Sequence of chain 1.C:
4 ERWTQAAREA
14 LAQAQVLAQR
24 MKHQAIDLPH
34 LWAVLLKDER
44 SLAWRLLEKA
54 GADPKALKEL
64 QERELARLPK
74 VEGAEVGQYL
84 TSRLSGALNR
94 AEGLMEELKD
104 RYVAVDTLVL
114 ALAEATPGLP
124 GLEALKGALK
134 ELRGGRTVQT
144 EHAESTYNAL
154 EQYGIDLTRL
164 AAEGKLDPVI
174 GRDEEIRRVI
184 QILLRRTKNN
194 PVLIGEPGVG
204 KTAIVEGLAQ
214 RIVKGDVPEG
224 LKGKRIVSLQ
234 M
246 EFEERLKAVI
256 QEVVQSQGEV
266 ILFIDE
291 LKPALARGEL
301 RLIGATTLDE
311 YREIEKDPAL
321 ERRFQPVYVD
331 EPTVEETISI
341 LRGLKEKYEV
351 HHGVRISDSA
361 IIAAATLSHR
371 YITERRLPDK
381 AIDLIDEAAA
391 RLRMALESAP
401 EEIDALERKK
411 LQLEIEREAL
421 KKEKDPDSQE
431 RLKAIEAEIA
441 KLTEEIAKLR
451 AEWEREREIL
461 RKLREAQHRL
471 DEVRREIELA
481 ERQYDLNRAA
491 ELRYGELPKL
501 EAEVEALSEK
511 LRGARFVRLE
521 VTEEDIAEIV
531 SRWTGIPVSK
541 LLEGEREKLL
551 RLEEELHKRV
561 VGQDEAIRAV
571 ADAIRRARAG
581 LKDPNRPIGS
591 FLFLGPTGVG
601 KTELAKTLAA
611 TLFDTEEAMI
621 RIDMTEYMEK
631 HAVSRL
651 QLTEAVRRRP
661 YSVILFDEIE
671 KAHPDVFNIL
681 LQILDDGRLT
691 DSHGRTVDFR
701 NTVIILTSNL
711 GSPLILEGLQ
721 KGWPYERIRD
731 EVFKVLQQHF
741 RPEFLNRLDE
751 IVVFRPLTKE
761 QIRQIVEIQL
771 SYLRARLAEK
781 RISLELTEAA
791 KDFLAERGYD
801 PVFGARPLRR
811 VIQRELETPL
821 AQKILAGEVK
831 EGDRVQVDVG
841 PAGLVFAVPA

Binding-site contacts:
Ligand atom N6 contacts residue ALA206 of chain 1.C at 3.9 Å.
Ligand atom O2' contacts residue ILE382 of chain 1.C at 3.6 Å.
Ligand atom N6 contacts residue ILE173 of chain 1.C at 3.5 Å (h-bond).
Ligand atom N1 contacts residue ILE340 of chain 1.C at 3.5 Å.
Ligand atom C2 contacts residue ILE340 of chain 1.C at 3.7 Å (hydrophobic).
Ligand atom C2 contacts residue LEU344 of chain 1.C at 3.5 Å (hydrophobic).
Ligand atom C2 contacts residue PRO171 of chain 1.C at 3.7 Å (hydrophobic).
Ligand atom N3 contacts residue LEU344 of chain 1.C at 3.8 Å.
Ligand atom O2B contacts residue LYS204 of chain 1.C at 3.5 Å (salt-bridge).
Ligand atom O2A contacts residue THR205 of chain 1.C at 3.2 Å.
Ligand atom N1 contacts residue ILE173 of chain 1.C at 3.7 Å.
Ligand atom N1 contacts residue PRO171 of chain 1.C at 3.6 Å (h-bond).
Ligand atom PB contacts residue GLY201 of chain 1.C at 3.8 Å.
Ligand atom PB contacts residue GLY203 of chain 1.C at 3.6 Å.
Ligand atom O1A contacts residue GLY203 of chain 1.C at 3.9 Å.
Ligand atom C6 contacts residue ILE340 of chain 1.C at 3.8 Å (hydrophobic).
Ligand atom N7 contacts residue ALA206 of chain 1.C at 3.7 Å.
Ligand atom N7 contacts residue GLY203 of chain 1.C at 3.7 Å.
Ligand atom O1G contacts residue GLY201 of chain 1.C at 3.5 Å (h-bond).
Ligand atom O1B contacts residue LYS204 of chain 1.C at 3.1 Å (salt-bridge).
Ligand atom O2G contacts residue LYS204 of chain 1.C at 3.9 Å.
Ligand atom PB contacts residue LYS204 of chain 1.C at 3.7 Å.
Ligand atom O1A contacts residue ALA206 of chain 1.C at 2.5 Å (h-bond).
Ligand atom O3A contacts residue LYS204 of chain 1.C at 3.6 Å.
Ligand atom O2B contacts residue GLY201 of chain 1.C at 3.0 Å (h-bond).
Ligand atom O1A contacts residue THR205 of chain 1.C at 3.1 Å.
Ligand atom N1 contacts residue VAL172 of chain 1.C at 3.5 Å.
Ligand atom PA contacts residue THR205 of chain 1.C at 3.7 Å.
Ligand atom C5 contacts residue ALA206 of chain 1.C at 3.9 Å (hydrophobic).
Ligand atom O2B contacts residue VAL202 of chain 1.C at 3.0 Å (h-bond).
Ligand atom O1G contacts residue LYS204 of chain 1.C at 3.3 Å (salt-bridge).
Ligand atom O1A contacts residue GLU209 of chain 1.C at 3.4 Å (salt-bridge).
Ligand atom O3A contacts residue GLY203 of chain 1.C at 3.2 Å.
Ligand atom O2B contacts residue GLY203 of chain 1.C at 2.6 Å (h-bond).
Ligand atom C8 contacts residue PRO378 of chain 1.C at 3.8 Å (hydrophobic).
Ligand atom O1B contacts residue THR205 of chain 1.C at 3.4 Å (h-bond).
Ligand atom C1' contacts residue ILE382 of chain 1.C at 3.5 Å (hydrophobic).
Ligand atom N3B contacts residue GLY201 of chain 1.C at 3.7 Å.
Ligand atom O1G contacts residue PRO200 of chain 1.C at 3.3 Å.
Ligand atom C8 contacts residue GLY203 of chain 1.C at 3.7 Å.

A protein and the small-molecule ligand that binds it are described below.
Small molecule (SMILES): Nc1ncnc2c1ncn2[C@@H]1O[C@H](CO[P](=O)(O)O[P](=O)(O)NP(=O)(O)O)[C@@H](O)[C@H]1O